Sequence of chain 1.L:
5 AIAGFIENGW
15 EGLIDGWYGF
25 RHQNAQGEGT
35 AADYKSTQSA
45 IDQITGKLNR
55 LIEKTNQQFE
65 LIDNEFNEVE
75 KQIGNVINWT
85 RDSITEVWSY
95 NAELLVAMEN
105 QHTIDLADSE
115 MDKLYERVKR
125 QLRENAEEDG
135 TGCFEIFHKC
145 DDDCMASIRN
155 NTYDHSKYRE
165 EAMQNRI

Binding-site contacts:
Ligand atom O6 contacts residue THR34 of chain 1.K at 3.9 Å.
Ligand atom C5 contacts residue ASN32 of chain 1.K at 3.6 Å.
Ligand atom O6 contacts residue LEU52 of chain 1.L at 4.2 Å.
Ligand atom C8 contacts residue THR34 of chain 1.K at 3.8 Å.
Ligand atom C4 contacts residue ASN32 of chain 1.K at 4.2 Å.
Ligand atom N2 contacts residue ASN32 of chain 1.K at 2.9 Å (h-bond).
Ligand atom C6 contacts residue THR34 of chain 1.K at 3.4 Å.
Ligand atom O7 contacts residue ASN32 of chain 1.K at 3.8 Å.
Ligand atom O5 contacts residue ASN32 of chain 1.K at 2.3 Å (h-bond).
Ligand atom C2 contacts residue ASN32 of chain 1.K at 2.4 Å.
Ligand atom O6 contacts residue THR313 of chain 1.K at 3.5 Å.
Ligand atom O6 contacts residue ASN32 of chain 1.K at 4.5 Å.
Ligand atom C1 contacts residue THR313 of chain 1.K at 3.9 Å.
Ligand atom C3 contacts residue ASN32 of chain 1.K at 3.7 Å.
Ligand atom C1 contacts residue ASN32 of chain 1.K at 1.4 Å.
Ligand atom O5 contacts residue ALA33 of chain 1.K at 4.4 Å.
Ligand atom C7 contacts residue ASN32 of chain 1.K at 3.6 Å.
Ligand atom O5 contacts residue THR313 of chain 1.K at 3.3 Å (h-bond).

The protein below binds the small molecule below.
Small molecule (SMILES): CC(=O)N[C@H]1[C@H](O[C@H]2[C@H](O)[C@@H](NC(C)=O)CO[C@@H]2CO)O[C@H](CO)[C@@H](O[C@@H]2O[C@H](CO)[C@@H](O)[C@H](O)[C@@H]2O)[C@@H]1O

Sequence of chain 1.K:
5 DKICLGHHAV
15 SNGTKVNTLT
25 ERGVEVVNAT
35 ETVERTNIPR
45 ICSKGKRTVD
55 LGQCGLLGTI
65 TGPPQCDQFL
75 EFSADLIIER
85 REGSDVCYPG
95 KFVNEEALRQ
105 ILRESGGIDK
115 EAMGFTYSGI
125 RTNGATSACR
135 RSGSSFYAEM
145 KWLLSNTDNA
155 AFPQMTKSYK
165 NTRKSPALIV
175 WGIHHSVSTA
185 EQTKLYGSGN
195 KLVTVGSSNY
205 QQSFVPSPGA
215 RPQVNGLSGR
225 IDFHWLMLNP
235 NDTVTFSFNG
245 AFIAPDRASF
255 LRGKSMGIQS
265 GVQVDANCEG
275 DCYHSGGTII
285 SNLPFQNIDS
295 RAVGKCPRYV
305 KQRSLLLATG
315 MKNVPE